Sequence of chain 1.E:
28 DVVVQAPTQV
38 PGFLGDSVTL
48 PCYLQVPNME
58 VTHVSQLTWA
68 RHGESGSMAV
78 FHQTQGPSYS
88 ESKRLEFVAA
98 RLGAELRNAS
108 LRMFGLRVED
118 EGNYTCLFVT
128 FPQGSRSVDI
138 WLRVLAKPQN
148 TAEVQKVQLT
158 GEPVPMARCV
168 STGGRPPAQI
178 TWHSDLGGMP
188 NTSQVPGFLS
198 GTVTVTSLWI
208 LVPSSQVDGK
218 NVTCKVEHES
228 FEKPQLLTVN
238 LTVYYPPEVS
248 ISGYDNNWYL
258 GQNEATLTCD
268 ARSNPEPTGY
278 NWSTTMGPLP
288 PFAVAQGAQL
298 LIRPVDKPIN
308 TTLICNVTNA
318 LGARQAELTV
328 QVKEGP

The small molecule below binds the protein below.
Small molecule (SMILES): CC(=O)N[C@H]1[C@H](O[C@H]2[C@H](O)[C@@H](NC(C)=O)CO[C@@H]2CO)O[C@H](CO)[C@@H](O)[C@@H]1O

Binding-site contacts:
Ligand atom C5 contacts residue ASN218 of chain 1.E at 3.6 Å.
Ligand atom C1 contacts residue NAG1 of chain 1.J at 3.7 Å.
Ligand atom O5 contacts residue NAG1 of chain 1.J at 4.1 Å.
Ligand atom O5 contacts residue ASN218 of chain 1.E at 2.3 Å (h-bond).
Ligand atom C8 contacts residue ASN218 of chain 1.E at 4.3 Å.
Ligand atom N2 contacts residue ASN218 of chain 1.E at 2.9 Å (h-bond).
Ligand atom O5 contacts residue THR235 of chain 1.E at 4.4 Å.
Ligand atom C7 contacts residue ASN218 of chain 1.E at 2.9 Å.
Ligand atom C4 contacts residue ASN218 of chain 1.E at 4.1 Å.
Ligand atom O7 contacts residue ASN218 of chain 1.E at 2.3 Å (h-bond).
Ligand atom C3 contacts residue ASN218 of chain 1.E at 3.7 Å.
Ligand atom C5 contacts residue NAG1 of chain 1.J at 4.3 Å.
Ligand atom C1 contacts residue ASN218 of chain 1.E at 1.4 Å.
Ligand atom C2 contacts residue ASN218 of chain 1.E at 2.3 Å.